Sequence of chain 1.B:
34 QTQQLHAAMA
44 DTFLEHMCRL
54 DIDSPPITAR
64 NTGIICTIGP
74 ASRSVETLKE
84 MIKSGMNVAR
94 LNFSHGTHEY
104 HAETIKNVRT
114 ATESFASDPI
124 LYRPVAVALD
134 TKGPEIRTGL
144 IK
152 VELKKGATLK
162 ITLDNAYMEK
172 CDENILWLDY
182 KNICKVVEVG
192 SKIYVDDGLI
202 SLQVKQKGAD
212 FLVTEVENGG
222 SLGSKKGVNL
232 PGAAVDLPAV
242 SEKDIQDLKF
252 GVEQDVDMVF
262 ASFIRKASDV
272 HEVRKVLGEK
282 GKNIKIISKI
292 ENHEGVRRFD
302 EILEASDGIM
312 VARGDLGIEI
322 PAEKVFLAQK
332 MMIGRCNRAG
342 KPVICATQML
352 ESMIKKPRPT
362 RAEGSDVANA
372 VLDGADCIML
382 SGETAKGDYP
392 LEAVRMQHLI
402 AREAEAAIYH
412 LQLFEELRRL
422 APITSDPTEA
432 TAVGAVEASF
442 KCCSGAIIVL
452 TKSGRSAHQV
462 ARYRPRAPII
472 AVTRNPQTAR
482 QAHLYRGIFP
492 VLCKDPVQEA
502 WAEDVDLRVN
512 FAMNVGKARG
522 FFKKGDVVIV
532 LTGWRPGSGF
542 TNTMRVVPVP

This protein binds this small molecule.
Small molecule (SMILES): O=P(O)(O)OC[C@H]1O[C@](O)(COP(=O)(O)O)[C@@H](O)[C@@H]1O

Binding-site contacts:
Ligand atom P2 contacts residue LYS453 of chain 1.B at 3.7 Å.
Ligand atom O4P contacts residue LYS453 of chain 1.B at 3.7 Å.
Ligand atom O6P contacts residue SER457 of chain 1.B at 3.8 Å.
Ligand atom O3 contacts residue TRP502 of chain 1.B at 3.8 Å.
Ligand atom C6 contacts residue LEU451 of chain 1.B at 3.6 Å (hydrophobic).
Ligand atom O1 contacts residue ARG509 of chain 1.B at 3.4 Å (salt-bridge).
Ligand atom O3P contacts residue ARG509 of chain 1.B at 2.8 Å (salt-bridge).
Ligand atom O4 contacts residue GLY538 of chain 1.B at 2.6 Å (h-bond).
Ligand atom O6 contacts residue SER539 of chain 1.B at 3.4 Å.
Ligand atom O3P contacts residue TRP502 of chain 1.B at 3.2 Å (h-bond).
Ligand atom O6P contacts residue SER454 of chain 1.B at 3.7 Å.
Ligand atom O3 contacts residue GLY534 of chain 1.B at 2.8 Å (h-bond).
Ligand atom O6P contacts residue GLY540 of chain 1.B at 3.0 Å (h-bond).
Ligand atom C4 contacts residue THR542 of chain 1.B at 3.8 Å.
Ligand atom O5P contacts residue SER539 of chain 1.B at 3.2 Å (h-bond).
Ligand atom O3 contacts residue ARG536 of chain 1.B at 3.5 Å (salt-bridge).
Ligand atom C4 contacts residue GLY538 of chain 1.B at 3.5 Å.
Ligand atom O2P contacts residue ARG509 of chain 1.B at 3.4 Å (salt-bridge).
Ligand atom O4 contacts residue PHE541 of chain 1.B at 3.1 Å (h-bond).
Ligand atom C6 contacts residue THR452 of chain 1.B at 3.7 Å.
Ligand atom P2 contacts residue GLY540 of chain 1.B at 3.8 Å.
Ligand atom O4 contacts residue ARG536 of chain 1.B at 3.8 Å.
Ligand atom O1P contacts residue PRO537 of chain 1.B at 3.3 Å.
Ligand atom O6P contacts residue SER539 of chain 1.B at 3.8 Å.
Ligand atom C6 contacts residue THR542 of chain 1.B at 3.8 Å.
Ligand atom O5P contacts residue THR452 of chain 1.B at 3.6 Å (h-bond).
Ligand atom C3 contacts residue ARG536 of chain 1.B at 3.5 Å.
Ligand atom O2P contacts residue LYS453 of chain 1.B at 3.2 Å (salt-bridge).
Ligand atom O2 contacts residue LEU451 of chain 1.B at 3.2 Å.
Ligand atom O6 contacts residue GLY540 of chain 1.B at 3.4 Å (h-bond).
Ligand atom P1 contacts residue ARG509 of chain 1.B at 3.4 Å.
Ligand atom C5 contacts residue GLY538 of chain 1.B at 3.4 Å.
Ligand atom P2 contacts residue THR452 of chain 1.B at 3.8 Å.
Ligand atom O4P contacts residue THR452 of chain 1.B at 2.7 Å (h-bond).
Ligand atom O1P contacts residue GLY538 of chain 1.B at 3.0 Å (h-bond).
Ligand atom O5P contacts residue LYS453 of chain 1.B at 2.9 Å (salt-bridge).
Ligand atom O4P contacts residue SER457 of chain 1.B at 2.6 Å (h-bond).
Ligand atom P2 contacts residue SER457 of chain 1.B at 3.6 Å.
Ligand atom O4 contacts residue THR542 of chain 1.B at 3.6 Å.
Ligand atom O5P contacts residue SER454 of chain 1.B at 2.8 Å (h-bond).